Sequence of chain 37.A:
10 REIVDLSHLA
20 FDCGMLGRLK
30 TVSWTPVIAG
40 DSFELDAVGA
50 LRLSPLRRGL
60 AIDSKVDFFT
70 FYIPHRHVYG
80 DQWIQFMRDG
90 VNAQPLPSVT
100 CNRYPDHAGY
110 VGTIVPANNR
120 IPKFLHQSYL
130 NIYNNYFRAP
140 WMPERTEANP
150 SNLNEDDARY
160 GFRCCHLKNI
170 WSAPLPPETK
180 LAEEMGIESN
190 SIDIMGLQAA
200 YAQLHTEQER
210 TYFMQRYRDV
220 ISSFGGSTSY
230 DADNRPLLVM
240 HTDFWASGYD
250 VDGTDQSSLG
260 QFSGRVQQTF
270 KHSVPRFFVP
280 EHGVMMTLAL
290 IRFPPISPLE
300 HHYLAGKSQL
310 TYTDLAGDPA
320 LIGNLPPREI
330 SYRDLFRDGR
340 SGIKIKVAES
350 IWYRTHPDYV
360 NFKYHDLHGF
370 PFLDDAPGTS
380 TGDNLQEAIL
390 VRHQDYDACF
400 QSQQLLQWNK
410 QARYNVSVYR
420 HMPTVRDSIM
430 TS

Sequence of chain 36.C:
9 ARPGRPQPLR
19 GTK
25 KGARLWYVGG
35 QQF

Binding-site contacts:
Ligand atom OP2 contacts residue LYS21 of chain 36.C at 2.7 Å (salt-bridge).
Ligand atom C5' contacts residue ASN414 of chain 37.A at 3.3 Å.
Ligand atom P contacts residue LYS21 of chain 36.C at 3.4 Å.
Ligand atom C4' contacts residue ASN414 of chain 37.A at 3.0 Å.
Ligand atom C3' contacts residue ASN414 of chain 37.A at 4.5 Å.
Ligand atom OP2 contacts residue ARG18 of chain 36.C at 3.7 Å.
Ligand atom C1' contacts residue ASN414 of chain 37.A at 4.1 Å.
Ligand atom OP1 contacts residue ARG18 of chain 36.C at 4.0 Å.
Ligand atom O4' contacts residue ASN414 of chain 37.A at 2.9 Å (h-bond).
Ligand atom C5' contacts residue ARG412 of chain 37.A at 3.0 Å.
Ligand atom C2' contacts residue VAL47 of chain 37.A at 4.3 Å (hydrophobic).
Ligand atom C3' contacts residue VAL47 of chain 37.A at 4.0 Å (hydrophobic).
Ligand atom C4' contacts residue VAL47 of chain 37.A at 4.1 Å (hydrophobic).
Ligand atom OP2 contacts residue ARG412 of chain 37.A at 1.4 Å (salt-bridge).
Ligand atom P contacts residue ARG412 of chain 37.A at 2.7 Å.
Ligand atom C4' contacts residue ARG412 of chain 37.A at 4.4 Å.
Ligand atom O3' contacts residue ARG412 of chain 37.A at 4.3 Å.
Ligand atom OP1 contacts residue ARG412 of chain 37.A at 3.8 Å.
Ligand atom O5' contacts residue ARG412 of chain 37.A at 3.1 Å (salt-bridge).
Ligand atom O3' contacts residue VAL47 of chain 37.A at 3.1 Å.
Ligand atom OP1 contacts residue LYS21 of chain 36.C at 3.9 Å.

A protein and the small-molecule ligand that binds it are described below.
Small molecule (SMILES): Nc1ccn([C@H]2C[C@H](O)[C@@H](COP(=O)(O)O)O2)c(=O)n1